Sequence of chain 1.A:
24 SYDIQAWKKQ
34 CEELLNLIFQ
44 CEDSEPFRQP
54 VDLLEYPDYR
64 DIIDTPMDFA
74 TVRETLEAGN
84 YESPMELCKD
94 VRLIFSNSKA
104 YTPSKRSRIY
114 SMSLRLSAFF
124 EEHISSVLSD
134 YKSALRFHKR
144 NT

The small molecule below binds the protein below.
Small molecule (SMILES): CC(C)NC(=O)N1CCN(C(=O)c2ccco2)[C@@H](C)C1

Binding-site contacts:
Ligand atom O1 contacts residue ILE112 of chain 1.A at 3.8 Å.
Ligand atom C6 contacts residue TYR59 of chain 1.A at 3.8 Å (hydrophobic).
Ligand atom C8 contacts residue SER101 of chain 1.A at 3.7 Å.
Ligand atom C10 contacts residue TYR104 of chain 1.A at 3.9 Å (hydrophobic).
Ligand atom C12 contacts residue SER101 of chain 1.A at 3.7 Å.
Ligand atom C4 contacts residue VAL54 of chain 1.A at 3.6 Å (hydrophobic).
Ligand atom C9 contacts residue SER101 of chain 1.A at 4.0 Å.
Ligand atom C3 contacts residue PRO49 of chain 1.A at 3.2 Å (hydrophobic).
Ligand atom C9 contacts residue TYR104 of chain 1.A at 3.6 Å (hydrophobic).
Ligand atom C12 contacts residue ILE112 of chain 1.A at 4.0 Å (hydrophobic).
Ligand atom C2 contacts residue VAL54 of chain 1.A at 4.1 Å (hydrophobic).
Ligand atom N1 contacts residue VAL54 of chain 1.A at 4.0 Å.
Ligand atom C11 contacts residue THR105 of chain 1.A at 3.7 Å.
Ligand atom O contacts residue ILE112 of chain 1.A at 3.7 Å.
Ligand atom C7 contacts residue TYR62 of chain 1.A at 4.1 Å (hydrophobic).
Ligand atom C13 contacts residue PRO49 of chain 1.A at 3.9 Å (hydrophobic).
Ligand atom C9 contacts residue ILE112 of chain 1.A at 3.5 Å (hydrophobic).
Ligand atom C contacts residue PRO49 of chain 1.A at 3.5 Å (hydrophobic).
Ligand atom C8 contacts residue TYR104 of chain 1.A at 4.1 Å (hydrophobic).
Ligand atom C1 contacts residue PRO49 of chain 1.A at 3.5 Å (hydrophobic).
Ligand atom C3 contacts residue VAL54 of chain 1.A at 3.9 Å (hydrophobic).
Ligand atom C contacts residue PRO53 of chain 1.A at 3.7 Å (hydrophobic).
Ligand atom O contacts residue TYR104 of chain 1.A at 3.6 Å.
Ligand atom C12 contacts residue THR105 of chain 1.A at 4.0 Å.
Ligand atom N2 contacts residue ILE112 of chain 1.A at 4.0 Å.
Ligand atom C contacts residue GLN52 of chain 1.A at 3.2 Å.
Ligand atom C12 contacts residue TYR104 of chain 1.A at 3.9 Å (hydrophobic).
Ligand atom C2 contacts residue PRO49 of chain 1.A at 3.9 Å (hydrophobic).
Ligand atom O1 contacts residue SER101 of chain 1.A at 2.8 Å (h-bond).
Ligand atom C7 contacts residue VAL54 of chain 1.A at 4.0 Å (hydrophobic).
Ligand atom C10 contacts residue ILE112 of chain 1.A at 4.0 Å (hydrophobic).
Ligand atom C11 contacts residue TYR104 of chain 1.A at 4.1 Å (hydrophobic).
Ligand atom O1 contacts residue PHE50 of chain 1.A at 3.9 Å.
Ligand atom C5 contacts residue TYR104 of chain 1.A at 4.1 Å (hydrophobic).
Ligand atom O2 contacts residue TYR59 of chain 1.A at 3.2 Å.
Ligand atom C8 contacts residue ILE112 of chain 1.A at 3.5 Å (hydrophobic).
Ligand atom N contacts residue PRO49 of chain 1.A at 2.9 Å (h-bond).
Ligand atom C7 contacts residue TYR104 of chain 1.A at 3.7 Å (hydrophobic).
Ligand atom N1 contacts residue PRO49 of chain 1.A at 4.0 Å.
Ligand atom C7 contacts residue TYR59 of chain 1.A at 3.8 Å (hydrophobic).